Sequence of chain 1.B:
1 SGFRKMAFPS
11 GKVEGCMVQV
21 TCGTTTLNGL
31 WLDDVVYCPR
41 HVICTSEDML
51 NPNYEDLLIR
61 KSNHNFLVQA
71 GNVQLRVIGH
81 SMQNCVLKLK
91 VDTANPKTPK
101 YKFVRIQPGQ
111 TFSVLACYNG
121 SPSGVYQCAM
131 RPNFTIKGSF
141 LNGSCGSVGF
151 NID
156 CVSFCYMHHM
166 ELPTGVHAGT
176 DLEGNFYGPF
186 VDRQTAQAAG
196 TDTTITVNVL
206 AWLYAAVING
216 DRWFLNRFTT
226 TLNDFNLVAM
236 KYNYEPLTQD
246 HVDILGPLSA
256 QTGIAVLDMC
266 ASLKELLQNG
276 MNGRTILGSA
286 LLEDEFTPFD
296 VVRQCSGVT

Sequence of chain 1.A:
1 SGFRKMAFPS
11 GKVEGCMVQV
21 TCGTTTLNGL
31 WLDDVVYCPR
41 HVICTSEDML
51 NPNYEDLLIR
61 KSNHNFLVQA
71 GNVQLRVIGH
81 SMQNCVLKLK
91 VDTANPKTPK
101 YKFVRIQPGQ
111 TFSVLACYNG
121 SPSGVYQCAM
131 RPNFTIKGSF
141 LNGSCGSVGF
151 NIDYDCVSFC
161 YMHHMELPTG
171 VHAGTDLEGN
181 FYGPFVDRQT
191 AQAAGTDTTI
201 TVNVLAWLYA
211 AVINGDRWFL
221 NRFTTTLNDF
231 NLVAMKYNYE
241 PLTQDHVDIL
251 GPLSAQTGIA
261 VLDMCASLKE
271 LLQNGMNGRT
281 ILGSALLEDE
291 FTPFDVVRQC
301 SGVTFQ

Binding-site contacts:
Ligand atom CL contacts residue GLN192 of chain 1.B at 4.0 Å.
Ligand atom C9 contacts residue MET49 of chain 1.B at 3.6 Å (hydrophobic).
Ligand atom C1 contacts residue GLU166 of chain 1.B at 3.7 Å.
Ligand atom CL contacts residue ASP187 of chain 1.B at 4.0 Å.
Ligand atom CL1 contacts residue ASP187 of chain 1.B at 3.2 Å.
Ligand atom C1 contacts residue LEU141 of chain 1.B at 3.7 Å (hydrophobic).
Ligand atom CL contacts residue GLN189 of chain 1.B at 3.7 Å.
Ligand atom CL1 contacts residue TYR54 of chain 1.B at 3.9 Å.
Ligand atom CL1 contacts residue ARG188 of chain 1.B at 3.8 Å.
Ligand atom C11 contacts residue MET165 of chain 1.B at 4.0 Å (hydrophobic).
Ligand atom CL contacts residue ARG188 of chain 1.B at 3.0 Å.
Ligand atom C7 contacts residue HIS41 of chain 1.B at 3.6 Å.
Ligand atom CL1 contacts residue MET49 of chain 1.B at 3.1 Å.
Ligand atom C16 contacts residue PHE140 of chain 1.B at 3.5 Å (hydrophobic).
Ligand atom C15 contacts residue SER144 of chain 1.B at 3.8 Å.
Ligand atom C1 contacts residue ASN142 of chain 1.B at 3.8 Å.
Ligand atom C16 contacts residue LEU141 of chain 1.B at 3.7 Å (hydrophobic).
Ligand atom C contacts residue ASN142 of chain 1.B at 3.7 Å.
Ligand atom C15 contacts residue HIS163 of chain 1.B at 3.3 Å.
Ligand atom C4 contacts residue ASN142 of chain 1.B at 3.9 Å.
Ligand atom C15 contacts residue GLU166 of chain 1.B at 3.9 Å.
Ligand atom C2 contacts residue ASN142 of chain 1.B at 3.5 Å.
Ligand atom C16 contacts residue SER144 of chain 1.B at 4.0 Å.
Ligand atom C5 contacts residue GLU166 of chain 1.B at 3.9 Å.
Ligand atom N1 contacts residue LEU141 of chain 1.B at 4.0 Å.
Ligand atom CL contacts residue VAL186 of chain 1.B at 3.9 Å.
Ligand atom N1 contacts residue GLU166 of chain 1.B at 3.8 Å.
Ligand atom C contacts residue GLU166 of chain 1.B at 3.5 Å.
Ligand atom C contacts residue PHE140 of chain 1.B at 3.7 Å (hydrophobic).
Ligand atom N1 contacts residue HIS163 of chain 1.B at 2.9 Å (h-bond).
Ligand atom O contacts residue GLU166 of chain 1.B at 2.9 Å (salt-bridge).
Ligand atom N1 contacts residue SER144 of chain 1.B at 3.4 Å (h-bond).
Ligand atom O contacts residue MET165 of chain 1.B at 3.6 Å.
Ligand atom C4 contacts residue CYS145 of chain 1.B at 3.9 Å (hydrophobic).
Ligand atom N1 contacts residue PHE140 of chain 1.B at 3.8 Å.
Ligand atom C16 contacts residue GLU166 of chain 1.B at 3.5 Å.
Ligand atom C14 contacts residue MET49 of chain 1.B at 3.9 Å (hydrophobic).
Ligand atom C9 contacts residue HIS41 of chain 1.B at 3.6 Å.
Ligand atom C contacts residue LEU141 of chain 1.B at 3.7 Å (hydrophobic).
Ligand atom CL1 contacts residue HIS41 of chain 1.B at 3.7 Å.

The protein below binds the small molecule below.
Small molecule (SMILES): Cc1cncc(CC(=O)N2CCc3cc(Cl)c(Cl)cc3C2)c1